Binding-site contacts:
Ligand atom C27 contacts residue ILE372 of chain 1.A at 3.9 Å (hydrophobic).
Ligand atom C2 contacts residue ALA386 of chain 1.A at 4.1 Å (hydrophobic).
Ligand atom C27 contacts residue LEU368 of chain 1.A at 4.0 Å (hydrophobic).
Ligand atom C21 contacts residue ILE372 of chain 1.A at 4.5 Å (hydrophobic).
Ligand atom C12 contacts residue ILE373 of chain 1.A at 3.8 Å (hydrophobic).
Ligand atom C12 contacts residue PHE376 of chain 1.A at 4.3 Å (hydrophobic).
Ligand atom C27 contacts residue PRO369 of chain 1.A at 4.4 Å (hydrophobic).
Ligand atom C18 contacts residue LEU390 of chain 1.A at 4.2 Å (hydrophobic).
Ligand atom C21 contacts residue PRO369 of chain 1.A at 3.6 Å (hydrophobic).
Ligand atom C23 contacts residue PRO369 of chain 1.A at 4.2 Å (hydrophobic).
Ligand atom C9 contacts residue PHE376 of chain 1.A at 4.2 Å (hydrophobic).
Ligand atom C14 contacts residue PHE376 of chain 1.A at 4.5 Å (hydrophobic).
Ligand atom C25 contacts residue PRO369 of chain 1.A at 4.2 Å (hydrophobic).
Ligand atom C11 contacts residue PHE376 of chain 1.A at 4.2 Å (hydrophobic).
Ligand atom C3 contacts residue CYS383 of chain 1.A at 4.2 Å (hydrophobic).
Ligand atom O1 contacts residue CYS383 of chain 1.A at 3.9 Å.
Ligand atom C12 contacts residue ILE372 of chain 1.A at 4.3 Å (hydrophobic).
Ligand atom C26 contacts residue LEU365 of chain 1.A at 3.7 Å (hydrophobic).
Ligand atom C11 contacts residue LEU390 of chain 1.A at 4.2 Å (hydrophobic).
Ligand atom C3 contacts residue SER384 of chain 1.A at 3.5 Å.
Ligand atom C1 contacts residue PHE376 of chain 1.A at 4.0 Å (hydrophobic).
Ligand atom O1 contacts residue SER384 of chain 1.A at 2.8 Å (h-bond).
Ligand atom C11 contacts residue ILE373 of chain 1.A at 3.9 Å (hydrophobic).
Ligand atom C19 contacts residue LEU390 of chain 1.A at 3.6 Å (hydrophobic).
Ligand atom C2 contacts residue SER384 of chain 1.A at 3.1 Å.
Ligand atom C19 contacts residue ALA386 of chain 1.A at 4.3 Å (hydrophobic).

This protein binds this small molecule.
Small molecule (SMILES): CC(C)CCC[C@@H](C)[C@H]1CC[C@H]2[C@@H]3CC=C4C[C@@H](O)CC[C@]4(C)[C@H]3CC[C@]12C

Sequence of chain 1.A:
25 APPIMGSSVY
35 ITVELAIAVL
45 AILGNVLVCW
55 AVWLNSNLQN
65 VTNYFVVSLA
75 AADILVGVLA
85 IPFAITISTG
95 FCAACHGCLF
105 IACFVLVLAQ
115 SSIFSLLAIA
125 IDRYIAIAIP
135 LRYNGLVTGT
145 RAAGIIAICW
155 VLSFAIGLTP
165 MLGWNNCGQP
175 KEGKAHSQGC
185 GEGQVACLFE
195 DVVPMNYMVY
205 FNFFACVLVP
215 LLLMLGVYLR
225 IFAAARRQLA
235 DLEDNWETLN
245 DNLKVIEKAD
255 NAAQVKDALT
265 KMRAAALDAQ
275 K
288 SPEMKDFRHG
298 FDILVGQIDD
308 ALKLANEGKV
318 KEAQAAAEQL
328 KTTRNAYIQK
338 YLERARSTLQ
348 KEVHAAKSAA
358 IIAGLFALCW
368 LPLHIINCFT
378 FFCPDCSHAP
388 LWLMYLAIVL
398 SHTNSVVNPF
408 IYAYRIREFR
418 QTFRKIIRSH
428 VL